Binding-site contacts:
Ligand atom C7 contacts residue SER255 of chain 1.G at 4.2 Å.
Ligand atom O6 contacts residue THR239 of chain 1.G at 4.2 Å.
Ligand atom C3 contacts residue ASN253 of chain 1.G at 3.9 Å.
Ligand atom C7 contacts residue ASN253 of chain 1.G at 4.4 Å.
Ligand atom O3 contacts residue SER255 of chain 1.G at 3.9 Å.
Ligand atom C3 contacts residue SER255 of chain 1.G at 4.2 Å.
Ligand atom C6 contacts residue ASN253 of chain 1.G at 4.4 Å.
Ligand atom O5 contacts residue ASN253 of chain 1.G at 2.1 Å (h-bond).
Ligand atom C1 contacts residue ASN253 of chain 1.G at 1.4 Å.
Ligand atom N2 contacts residue SER255 of chain 1.G at 3.9 Å.
Ligand atom C2 contacts residue ASN253 of chain 1.G at 2.6 Å.
Ligand atom C1 contacts residue SER255 of chain 1.G at 4.4 Å.
Ligand atom C4 contacts residue ASN253 of chain 1.G at 4.2 Å.
Ligand atom C2 contacts residue SER255 of chain 1.G at 3.4 Å.
Ligand atom O6 contacts residue ASN253 of chain 1.G at 4.3 Å.
Ligand atom N2 contacts residue ASN253 of chain 1.G at 3.1 Å (h-bond).
Ligand atom O7 contacts residue SER255 of chain 1.G at 4.2 Å.
Ligand atom C5 contacts residue ASN253 of chain 1.G at 3.4 Å.
Ligand atom O6 contacts residue THR240 of chain 1.G at 3.8 Å.

A protein and the small-molecule ligand that binds it are described below.
Small molecule (SMILES): CC(=O)N[C@@H]1[C@@H](O)[C@H](O)[C@@H](CO)O[C@H]1O

Sequence of chain 1.G:
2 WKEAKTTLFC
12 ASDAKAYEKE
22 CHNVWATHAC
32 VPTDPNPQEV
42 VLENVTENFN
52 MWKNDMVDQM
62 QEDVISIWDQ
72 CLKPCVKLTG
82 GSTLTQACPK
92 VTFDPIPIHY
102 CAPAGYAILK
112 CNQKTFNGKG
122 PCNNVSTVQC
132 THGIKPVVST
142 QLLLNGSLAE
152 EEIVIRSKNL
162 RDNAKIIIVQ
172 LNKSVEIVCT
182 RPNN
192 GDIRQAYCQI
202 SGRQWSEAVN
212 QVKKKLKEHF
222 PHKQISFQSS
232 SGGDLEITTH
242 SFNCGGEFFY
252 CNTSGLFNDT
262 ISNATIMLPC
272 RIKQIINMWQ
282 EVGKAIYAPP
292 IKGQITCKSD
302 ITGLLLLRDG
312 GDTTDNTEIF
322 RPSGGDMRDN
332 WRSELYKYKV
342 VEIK